Sequence of chain 12.A:
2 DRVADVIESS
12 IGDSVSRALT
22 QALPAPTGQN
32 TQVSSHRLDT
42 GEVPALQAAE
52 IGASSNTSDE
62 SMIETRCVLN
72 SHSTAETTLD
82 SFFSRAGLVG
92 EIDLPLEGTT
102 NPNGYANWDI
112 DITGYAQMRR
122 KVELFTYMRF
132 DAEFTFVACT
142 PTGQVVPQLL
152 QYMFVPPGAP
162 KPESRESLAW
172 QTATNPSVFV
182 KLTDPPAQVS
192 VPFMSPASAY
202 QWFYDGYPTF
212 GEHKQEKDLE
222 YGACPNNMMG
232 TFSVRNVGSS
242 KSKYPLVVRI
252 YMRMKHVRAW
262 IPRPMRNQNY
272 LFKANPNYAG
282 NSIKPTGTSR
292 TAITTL

Sequence of chain 13.C:
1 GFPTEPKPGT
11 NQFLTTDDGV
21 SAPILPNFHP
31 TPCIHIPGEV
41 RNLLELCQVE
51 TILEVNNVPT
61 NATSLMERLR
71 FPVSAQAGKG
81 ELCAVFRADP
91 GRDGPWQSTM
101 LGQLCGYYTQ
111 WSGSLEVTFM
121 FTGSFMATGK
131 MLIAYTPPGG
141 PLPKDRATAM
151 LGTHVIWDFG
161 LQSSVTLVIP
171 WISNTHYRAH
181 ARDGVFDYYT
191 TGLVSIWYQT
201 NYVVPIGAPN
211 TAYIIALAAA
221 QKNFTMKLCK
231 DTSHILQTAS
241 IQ

Sequence of chain 12.C:
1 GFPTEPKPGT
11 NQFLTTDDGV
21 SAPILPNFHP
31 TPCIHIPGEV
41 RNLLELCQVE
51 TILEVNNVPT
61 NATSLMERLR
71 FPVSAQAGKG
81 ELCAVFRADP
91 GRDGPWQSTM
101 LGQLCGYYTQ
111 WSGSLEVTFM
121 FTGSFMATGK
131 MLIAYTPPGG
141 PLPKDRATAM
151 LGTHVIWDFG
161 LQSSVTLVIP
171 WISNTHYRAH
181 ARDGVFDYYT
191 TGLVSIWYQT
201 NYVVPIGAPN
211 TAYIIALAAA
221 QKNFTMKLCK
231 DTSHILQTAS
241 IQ

Binding-site contacts:
Ligand atom C5C contacts residue PHE135 of chain 12.A at 3.5 Å (hydrophobic).
Ligand atom N2 contacts residue PHE233 of chain 12.A at 3.7 Å.
Ligand atom C2B contacts residue TRP203 of chain 12.A at 4.0 Å (hydrophobic).
Ligand atom N3A contacts residue ASP112 of chain 12.A at 2.5 Å (salt-bridge).
Ligand atom C2A contacts residue TRP203 of chain 12.A at 3.6 Å (hydrophobic).
Ligand atom C31 contacts residue PRO177 of chain 12.A at 3.9 Å (hydrophobic).
Ligand atom C5B contacts residue ASP112 of chain 12.A at 4.0 Å.
Ligand atom C4C contacts residue VAL192 of chain 12.A at 3.5 Å (hydrophobic).
Ligand atom C5C contacts residue ILE111 of chain 12.A at 3.8 Å (hydrophobic).
Ligand atom C4B contacts residue TRP203 of chain 12.A at 3.5 Å (hydrophobic).
Ligand atom C2A contacts residue ASP112 of chain 12.A at 3.8 Å.
Ligand atom C4A contacts residue THR114 of chain 12.A at 3.5 Å.
Ligand atom O1A contacts residue TRP203 of chain 12.A at 3.3 Å.
Ligand atom C2C contacts residue VAL192 of chain 12.A at 3.7 Å (hydrophobic).
Ligand atom C4C contacts residue PHE135 of chain 12.A at 3.8 Å (hydrophobic).
Ligand atom C3C contacts residue PHE135 of chain 12.A at 3.8 Å (hydrophobic).
Ligand atom C3B contacts residue ASN228 of chain 12.A at 4.0 Å.
Ligand atom C31 contacts residue VAL179 of chain 12.A at 3.3 Å (hydrophobic).
Ligand atom O1B contacts residue TYR201 of chain 12.A at 3.4 Å.
Ligand atom C5A contacts residue ASN228 of chain 12.A at 4.0 Å.
Ligand atom C5B contacts residue ILE113 of chain 12.A at 3.5 Å (hydrophobic).
Ligand atom C6C contacts residue TYR201 of chain 12.A at 3.9 Å (hydrophobic).
Ligand atom O1 contacts residue PHE233 of chain 12.A at 3.1 Å.
Ligand atom C5 contacts residue PHE233 of chain 12.A at 4.0 Å (hydrophobic).
Ligand atom O1 contacts residue PHE155 of chain 12.A at 3.4 Å.
Ligand atom N3A contacts residue ILE113 of chain 12.A at 3.8 Å.
Ligand atom C6B contacts residue ILE113 of chain 12.A at 4.0 Å (hydrophobic).
Ligand atom C3B contacts residue TRP203 of chain 12.A at 3.1 Å (hydrophobic).
Ligand atom C4B contacts residue ILE113 of chain 12.A at 4.0 Å (hydrophobic).
Ligand atom C2C contacts residue PHE155 of chain 12.A at 3.9 Å (hydrophobic).
Ligand atom N3A contacts residue THR114 of chain 12.A at 4.0 Å.
Ligand atom C4A contacts residue ASP112 of chain 12.A at 2.6 Å.
Ligand atom C5B contacts residue ILE111 of chain 12.A at 3.9 Å (hydrophobic).
Ligand atom O1A contacts residue ASN228 of chain 12.A at 3.7 Å.
Ligand atom N2 contacts residue PHE155 of chain 12.A at 3.5 Å.
Ligand atom C5 contacts residue PHE155 of chain 12.A at 3.9 Å (hydrophobic).
Ligand atom C31 contacts residue ILE24 of chain 12.C at 3.6 Å (hydrophobic).
Ligand atom C2B contacts residue TYR201 of chain 12.A at 3.5 Å (hydrophobic).
Ligand atom C5A contacts residue ASP112 of chain 12.A at 4.0 Å.
Ligand atom C4 contacts residue ILE24 of chain 12.C at 4.0 Å (hydrophobic).

A small-molecule ligand and the protein it binds are described below.
Small molecule (SMILES): Cc1cc(CCCCCCCOc2ccc(C3=NCCO3)cc2)on1